Sequence of chain 2.A:
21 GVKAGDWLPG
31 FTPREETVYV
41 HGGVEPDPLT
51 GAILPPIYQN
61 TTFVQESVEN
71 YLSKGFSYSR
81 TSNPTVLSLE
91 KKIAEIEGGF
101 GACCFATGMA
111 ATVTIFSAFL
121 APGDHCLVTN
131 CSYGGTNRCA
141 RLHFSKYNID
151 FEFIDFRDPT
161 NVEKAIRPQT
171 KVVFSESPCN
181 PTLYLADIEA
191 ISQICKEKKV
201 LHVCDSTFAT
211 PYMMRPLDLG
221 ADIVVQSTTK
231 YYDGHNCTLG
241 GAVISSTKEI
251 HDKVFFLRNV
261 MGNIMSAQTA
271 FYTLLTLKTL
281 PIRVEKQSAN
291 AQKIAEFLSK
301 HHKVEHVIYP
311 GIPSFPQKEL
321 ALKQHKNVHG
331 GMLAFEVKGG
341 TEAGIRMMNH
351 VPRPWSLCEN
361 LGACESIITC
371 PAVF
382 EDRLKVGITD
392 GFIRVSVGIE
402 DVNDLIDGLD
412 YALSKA

Sequence of chain 2.B:
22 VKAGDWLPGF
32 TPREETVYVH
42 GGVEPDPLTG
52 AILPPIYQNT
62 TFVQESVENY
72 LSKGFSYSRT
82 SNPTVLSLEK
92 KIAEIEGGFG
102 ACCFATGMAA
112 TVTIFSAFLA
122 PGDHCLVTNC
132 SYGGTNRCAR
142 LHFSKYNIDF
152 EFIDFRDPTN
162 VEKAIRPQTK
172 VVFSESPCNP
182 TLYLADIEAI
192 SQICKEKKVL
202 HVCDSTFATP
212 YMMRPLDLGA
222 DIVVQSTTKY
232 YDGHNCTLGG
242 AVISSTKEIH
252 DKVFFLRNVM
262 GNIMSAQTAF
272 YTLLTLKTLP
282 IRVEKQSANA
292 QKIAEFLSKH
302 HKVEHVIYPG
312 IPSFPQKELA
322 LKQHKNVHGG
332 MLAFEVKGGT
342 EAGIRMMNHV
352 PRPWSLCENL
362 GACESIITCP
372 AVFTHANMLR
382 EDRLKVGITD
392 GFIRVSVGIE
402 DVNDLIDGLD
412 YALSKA

Binding-site contacts:
Ligand atom C contacts residue ASN360 of chain 2.B at 4.1 Å.
Ligand atom CB contacts residue TYR133 of chain 2.B at 1.4 Å (hydrophobic).
Ligand atom N contacts residue TYR133 of chain 2.B at 2.8 Å (h-bond).
Ligand atom N contacts residue LYS230 of chain 2.B at 3.1 Å (salt-bridge).
Ligand atom O contacts residue LEU361 of chain 2.B at 3.7 Å.
Ligand atom C contacts residue LEU361 of chain 2.B at 4.5 Å (hydrophobic).
Ligand atom OXT contacts residue GLU359 of chain 2.B at 3.5 Å.
Ligand atom C1A contacts residue TYR78 of chain 2.A at 3.6 Å (hydrophobic).
Ligand atom N contacts residue PLP1 of chain 2.E at 2.8 Å.
Ligand atom O contacts residue TYR133 of chain 2.B at 3.3 Å.
Ligand atom CA contacts residue LYS230 of chain 2.B at 4.2 Å.
Ligand atom C1A contacts residue GLU359 of chain 2.B at 3.1 Å.
Ligand atom CB contacts residue ARG80 of chain 2.A at 3.6 Å.
Ligand atom N contacts residue TYR78 of chain 2.A at 4.2 Å.
Ligand atom CA contacts residue PLP1 of chain 2.E at 4.1 Å.
Ligand atom O contacts residue ASN180 of chain 2.B at 3.3 Å (h-bond).
Ligand atom CA contacts residue TYR78 of chain 2.A at 4.3 Å (hydrophobic).
Ligand atom C1E contacts residue ARG80 of chain 2.A at 4.0 Å.
Ligand atom C1E contacts residue TYR133 of chain 2.B at 2.5 Å (hydrophobic).
Ligand atom OXT contacts residue ARG395 of chain 2.B at 3.1 Å (salt-bridge).
Ligand atom C1A contacts residue ARG80 of chain 2.A at 4.3 Å.
Ligand atom C1E contacts residue GLU359 of chain 2.B at 4.0 Å.
Ligand atom C contacts residue ARG395 of chain 2.B at 3.6 Å.
Ligand atom O contacts residue ARG395 of chain 2.B at 2.8 Å (salt-bridge).
Ligand atom OXT contacts residue ASN360 of chain 2.B at 3.3 Å (h-bond).
Ligand atom CA contacts residue TYR133 of chain 2.B at 2.6 Å (hydrophobic).
Ligand atom CA contacts residue ARG80 of chain 2.A at 4.4 Å.
Ligand atom C1A contacts residue TYR133 of chain 2.B at 3.6 Å (hydrophobic).
Ligand atom C contacts residue TYR133 of chain 2.B at 3.7 Å (hydrophobic).

The protein below binds the small molecule below.
Small molecule (SMILES): C=CC[C@H](N)C(=O)O